Sequence of chain 1.A:
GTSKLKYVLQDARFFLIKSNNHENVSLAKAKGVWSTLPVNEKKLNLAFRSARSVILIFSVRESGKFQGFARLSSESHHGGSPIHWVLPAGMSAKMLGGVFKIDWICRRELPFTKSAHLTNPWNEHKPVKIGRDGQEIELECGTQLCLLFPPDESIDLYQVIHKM

Binding-site contacts:
Ligand atom C11 contacts residue ASN38 of chain 1.A at 4.1 Å.
Ligand atom N10 contacts residue TRP51 of chain 1.A at 4.0 Å.
Ligand atom C09 contacts residue ASN41 of chain 1.A at 3.9 Å.
Ligand atom C11 contacts residue ASN41 of chain 1.A at 3.3 Å.
Ligand atom C09 contacts residue TRP102 of chain 1.A at 3.5 Å (hydrophobic).
Ligand atom C07 contacts residue ASN41 of chain 1.A at 4.1 Å.
Ligand atom N02 contacts residue LYS35 of chain 1.A at 3.2 Å (salt-bridge).
Ligand atom C05 contacts residue SER36 of chain 1.A at 4.0 Å.
Ligand atom N08 contacts residue TRP51 of chain 1.A at 3.2 Å.
Ligand atom C11 contacts residue ASN37 of chain 1.A at 3.5 Å.
Ligand atom C05 contacts residue ASN37 of chain 1.A at 4.0 Å.
Ligand atom C06 contacts residue TRP51 of chain 1.A at 4.0 Å (hydrophobic).
Ligand atom N12 contacts residue ASN37 of chain 1.A at 3.0 Å (h-bond).
Ligand atom C07 contacts residue SER52 of chain 1.A at 4.0 Å.
Ligand atom N12 contacts residue PRO105 of chain 1.A at 3.7 Å.
Ligand atom C05 contacts residue LYS35 of chain 1.A at 3.7 Å.
Ligand atom C03 contacts residue LYS35 of chain 1.A at 3.7 Å.
Ligand atom N02 contacts residue MET108 of chain 1.A at 4.1 Å.
Ligand atom C11 contacts residue SER36 of chain 1.A at 3.3 Å.
Ligand atom N04 contacts residue ASP150 of chain 1.A at 4.0 Å.
Ligand atom N04 contacts residue SER52 of chain 1.A at 4.0 Å.
Ligand atom C09 contacts residue TRP51 of chain 1.A at 3.5 Å (hydrophobic).
Ligand atom C09 contacts residue LEU113 of chain 1.A at 4.1 Å (hydrophobic).
Ligand atom N08 contacts residue SER52 of chain 1.A at 2.8 Å (h-bond).
Ligand atom N04 contacts residue THR53 of chain 1.A at 4.3 Å.
Ligand atom C03 contacts residue ASP150 of chain 1.A at 3.3 Å.
Ligand atom C01 contacts residue ASN37 of chain 1.A at 3.8 Å.
Ligand atom C01 contacts residue LYS35 of chain 1.A at 3.1 Å.
Ligand atom C07 contacts residue TRP51 of chain 1.A at 3.5 Å (hydrophobic).
Ligand atom N12 contacts residue SER36 of chain 1.A at 3.7 Å.
Ligand atom C01 contacts residue ARG78 of chain 1.A at 4.2 Å.
Ligand atom C09 contacts residue SER52 of chain 1.A at 3.4 Å.
Ligand atom N12 contacts residue LYS35 of chain 1.A at 4.2 Å.
Ligand atom N10 contacts residue ASN41 of chain 1.A at 2.9 Å (h-bond).
Ligand atom C01 contacts residue SO41 of chain 1.F at 3.6 Å.
Ligand atom N08 contacts residue LEU113 of chain 1.A at 3.9 Å.
Ligand atom C11 contacts residue PRO105 of chain 1.A at 3.8 Å (hydrophobic).
Ligand atom N10 contacts residue SER36 of chain 1.A at 3.7 Å.
Ligand atom N04 contacts residue TRP51 of chain 1.A at 4.2 Å.
Ligand atom N04 contacts residue LEU113 of chain 1.A at 4.3 Å.

The protein below binds the small molecule below.
Small molecule (SMILES): CNc1ncnc2c1ncn2C